Binding-site contacts:
Ligand atom PB contacts residue MG1 of chain 1.F at 3.5 Å.
Ligand atom O2G contacts residue MG1 of chain 1.F at 2.4 Å.
Ligand atom N3 contacts residue ALA32 of chain 1.B at 3.3 Å.
Ligand atom O1G contacts residue GLY83 of chain 1.B at 2.7 Å (h-bond).
Ligand atom C2' contacts residue GLU149 of chain 1.B at 3.2 Å.
Ligand atom N1 contacts residue ASP197 of chain 1.B at 2.8 Å (salt-bridge).
Ligand atom N2 contacts residue ASP197 of chain 1.B at 2.7 Å (salt-bridge).
Ligand atom O3' contacts residue ARG153 of chain 1.B at 3.0 Å (salt-bridge).
Ligand atom O1G contacts residue GLY82 of chain 1.B at 3.5 Å (h-bond).
Ligand atom O1A contacts residue GLY31 of chain 1.B at 2.9 Å (h-bond).
Ligand atom O1G contacts residue GLY118 of chain 1.B at 3.1 Å (h-bond).
Ligand atom O2B contacts residue MG1 of chain 1.F at 2.4 Å.
Ligand atom O1B contacts residue GLY120 of chain 1.B at 2.7 Å (h-bond).
Ligand atom O2' contacts residue GLU149 of chain 1.B at 2.6 Å (salt-bridge).
Ligand atom O3B contacts residue THR119 of chain 1.B at 3.2 Å (h-bond).
Ligand atom C5' contacts residue ARG153 of chain 1.B at 3.0 Å.
Ligand atom O2B contacts residue GLY31 of chain 1.B at 2.9 Å (h-bond).
Ligand atom C2 contacts residue ASP197 of chain 1.B at 3.2 Å.
Ligand atom O3G contacts residue THR55 of chain 1.B at 3.6 Å.
Ligand atom O4' contacts residue GLY114 of chain 1.B at 3.6 Å.
Ligand atom O3G contacts residue MG1 of chain 1.F at 3.4 Å.
Ligand atom O3B contacts residue GLY118 of chain 1.B at 3.1 Å (h-bond).
Ligand atom O1B contacts residue THR119 of chain 1.B at 3.5 Å.
Ligand atom N9 contacts residue PHE193 of chain 1.B at 3.4 Å.
Ligand atom C3' contacts residue GLU149 of chain 1.B at 2.9 Å.
Ligand atom O3G contacts residue THR119 of chain 1.B at 2.6 Å (h-bond).
Ligand atom PG contacts residue MG1 of chain 1.F at 3.3 Å.
Ligand atom N2 contacts residue ALA196 of chain 1.B at 3.5 Å.
Ligand atom C2' contacts residue PHE193 of chain 1.B at 3.5 Å (hydrophobic).
Ligand atom O4' contacts residue ALA32 of chain 1.B at 3.6 Å.
Ligand atom C4 contacts residue PHE193 of chain 1.B at 3.5 Å (hydrophobic).
Ligand atom O2' contacts residue PRO145 of chain 1.B at 3.5 Å.
Ligand atom PA contacts residue ALA32 of chain 1.B at 3.6 Å.
Ligand atom C4 contacts residue ALA32 of chain 1.B at 3.3 Å (hydrophobic).
Ligand atom O1B contacts residue GLY30 of chain 1.B at 3.5 Å.
Ligand atom O6 contacts residue ASN35 of chain 1.B at 2.9 Å (h-bond).
Ligand atom O5' contacts residue GLY114 of chain 1.B at 3.6 Å.
Ligand atom O1A contacts residue ALA32 of chain 1.B at 2.5 Å (h-bond).
Ligand atom O3' contacts residue GLU149 of chain 1.B at 2.4 Å (salt-bridge).
Ligand atom O3G contacts residue ALA81 of chain 1.B at 3.0 Å (h-bond).

Sequence of chain 1.B:
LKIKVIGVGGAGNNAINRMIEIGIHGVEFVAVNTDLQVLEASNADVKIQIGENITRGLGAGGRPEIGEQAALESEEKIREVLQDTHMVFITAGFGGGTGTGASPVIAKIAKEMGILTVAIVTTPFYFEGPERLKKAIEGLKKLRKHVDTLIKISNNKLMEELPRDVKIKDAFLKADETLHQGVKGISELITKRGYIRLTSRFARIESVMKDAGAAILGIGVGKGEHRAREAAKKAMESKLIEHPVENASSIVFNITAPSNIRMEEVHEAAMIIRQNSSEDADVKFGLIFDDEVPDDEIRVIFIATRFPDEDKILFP

The protein below binds the small molecule below.
Small molecule (SMILES): Nc1nc2c(ncn2[C@@H]2O[C@H](CO[P](=O)(O)C[P](=O)(O)OP(=O)(O)O)[C@@H](O)[C@H]2O)c(=O)[nH]1